Binding-site contacts:
Ligand atom C11 contacts residue ASP226 of chain 1.B at 3.6 Å.
Ligand atom C5 contacts residue PHE124 of chain 1.B at 4.0 Å (hydrophobic).
Ligand atom CL contacts residue PRO118 of chain 1.B at 3.7 Å.
Ligand atom C14 contacts residue GLY40 of chain 1.B at 4.1 Å.
Ligand atom C10 contacts residue SER84 of chain 1.B at 3.1 Å.
Ligand atom O29 contacts residue THR85 of chain 1.B at 2.3 Å (h-bond).
Ligand atom N25 contacts residue ASP226 of chain 1.B at 3.2 Å (salt-bridge).
Ligand atom O29 contacts residue PRO118 of chain 1.B at 3.8 Å.
Ligand atom O30 contacts residue SER84 of chain 1.B at 2.9 Å (h-bond).
Ligand atom C8 contacts residue TYR83 of chain 1.B at 4.0 Å (hydrophobic).
Ligand atom C14 contacts residue SER84 of chain 1.B at 4.1 Å.
Ligand atom C12 contacts residue GLY228 of chain 1.B at 3.9 Å.
Ligand atom C19 contacts residue TYR83 of chain 1.B at 3.8 Å (hydrophobic).
Ligand atom C15 contacts residue ASP38 of chain 1.B at 4.0 Å.
Ligand atom C18 contacts residue VAL127 of chain 1.B at 3.8 Å (hydrophobic).
Ligand atom C12 contacts residue ASP226 of chain 1.B at 3.6 Å.
Ligand atom CL contacts residue PHE124 of chain 1.B at 3.7 Å.
Ligand atom C6 contacts residue PHE124 of chain 1.B at 3.6 Å (hydrophobic).
Ligand atom N25 contacts residue ASP38 of chain 1.B at 2.8 Å (salt-bridge).
Ligand atom C11 contacts residue ASP38 of chain 1.B at 3.4 Å.
Ligand atom C20 contacts residue GLY40 of chain 1.B at 3.4 Å.
Ligand atom C12 contacts residue ALA229 of chain 1.B at 3.8 Å (hydrophobic).
Ligand atom O30 contacts residue TYR83 of chain 1.B at 4.1 Å.
Ligand atom N28 contacts residue GLY40 of chain 1.B at 3.3 Å (h-bond).
Ligand atom N28 contacts residue TYR83 of chain 1.B at 3.8 Å.
Ligand atom C22 contacts residue ARG82 of chain 1.B at 3.5 Å.
Ligand atom C23 contacts residue GLY40 of chain 1.B at 3.8 Å.
Ligand atom C4 contacts residue PHE124 of chain 1.B at 3.9 Å (hydrophobic).
Ligand atom C14 contacts residue ASP38 of chain 1.B at 3.8 Å.
Ligand atom C20 contacts residue SER41 of chain 1.B at 3.8 Å.
Ligand atom CL contacts residue PHE119 of chain 1.B at 4.0 Å.
Ligand atom C4 contacts residue ALA122 of chain 1.B at 4.1 Å (hydrophobic).
Ligand atom C7 contacts residue THR85 of chain 1.B at 3.1 Å.
Ligand atom C2 contacts residue GLN19 of chain 1.B at 3.5 Å.
Ligand atom C12 contacts residue ASP38 of chain 1.B at 3.7 Å.
Ligand atom C19 contacts residue ILE137 of chain 1.B at 4.0 Å (hydrophobic).
Ligand atom C22 contacts residue TYR83 of chain 1.B at 3.9 Å (hydrophobic).
Ligand atom C11 contacts residue GLY40 of chain 1.B at 3.6 Å.
Ligand atom C8 contacts residue SER84 of chain 1.B at 3.8 Å.
Ligand atom C9 contacts residue THR85 of chain 1.B at 3.1 Å.

A small-molecule ligand and the protein it binds are described below.
Small molecule (SMILES): CC(C)CCNC(=O)[C@@H]1CNC[C@H](CN2CC(=O)N(c3ccccc3Cl)CC2(C)C)C1

Sequence of chain 1.B:
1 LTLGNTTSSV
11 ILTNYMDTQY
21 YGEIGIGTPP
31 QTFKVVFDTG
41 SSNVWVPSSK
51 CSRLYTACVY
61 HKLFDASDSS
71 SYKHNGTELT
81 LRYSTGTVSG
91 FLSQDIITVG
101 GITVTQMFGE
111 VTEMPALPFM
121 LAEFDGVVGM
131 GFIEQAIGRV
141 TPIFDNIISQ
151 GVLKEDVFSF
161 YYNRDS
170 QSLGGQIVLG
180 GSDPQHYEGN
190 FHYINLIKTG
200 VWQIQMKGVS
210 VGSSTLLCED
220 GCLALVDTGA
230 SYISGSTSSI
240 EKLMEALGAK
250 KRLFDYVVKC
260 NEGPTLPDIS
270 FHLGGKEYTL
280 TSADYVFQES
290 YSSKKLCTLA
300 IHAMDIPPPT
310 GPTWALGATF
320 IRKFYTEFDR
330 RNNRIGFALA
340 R